Sequence of chain 2.A:
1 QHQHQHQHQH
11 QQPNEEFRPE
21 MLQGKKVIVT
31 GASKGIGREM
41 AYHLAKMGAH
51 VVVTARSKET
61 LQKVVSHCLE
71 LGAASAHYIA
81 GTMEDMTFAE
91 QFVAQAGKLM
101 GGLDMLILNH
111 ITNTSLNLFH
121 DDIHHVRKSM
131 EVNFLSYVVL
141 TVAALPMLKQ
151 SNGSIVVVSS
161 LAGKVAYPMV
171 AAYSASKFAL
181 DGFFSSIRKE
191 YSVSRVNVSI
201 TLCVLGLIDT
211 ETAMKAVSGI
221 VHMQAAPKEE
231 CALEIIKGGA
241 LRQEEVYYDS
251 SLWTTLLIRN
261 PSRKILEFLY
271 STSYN

This small molecule binds to this protein.
Small molecule (SMILES): CC(C)(Oc1ccc(F)cc1Cl)C(=O)NC1[C@@H]2CC3C[C@H]1CC(S(C)(=O)=O)(C3)C2

Binding-site contacts:
Ligand atom C16 contacts residue TYR173 of chain 2.A at 3.8 Å (hydrophobic).
Ligand atom O1 contacts residue NAP1 of chain 2.D at 3.2 Å.
Ligand atom F1 contacts residue PRO168 of chain 2.A at 3.7 Å.
Ligand atom C5 contacts residue ILE111 of chain 2.A at 3.4 Å (hydrophobic).
Ligand atom C3 contacts residue ALA162 of chain 2.A at 3.8 Å (hydrophobic).
Ligand atom C1 contacts residue SER160 of chain 2.A at 4.0 Å.
Ligand atom O4 contacts residue THR212 of chain 2.A at 3.2 Å.
Ligand atom C1 contacts residue LEU205 of chain 2.A at 3.8 Å (hydrophobic).
Ligand atom C9 contacts residue TYR167 of chain 2.A at 3.8 Å (hydrophobic).
Ligand atom C20 contacts residue ALA213 of chain 2.A at 3.8 Å (hydrophobic).
Ligand atom O3 contacts residue LEU207 of chain 2.A at 3.9 Å.
Ligand atom C1 contacts residue LEU207 of chain 2.A at 3.5 Å (hydrophobic).
Ligand atom CL1 contacts residue TYR167 of chain 2.A at 4.0 Å.
Ligand atom C23 contacts residue THR114 of chain 2.A at 3.8 Å.
Ligand atom C21 contacts residue ALA213 of chain 2.A at 3.6 Å (hydrophobic).
Ligand atom C21 contacts residue NAP1 of chain 2.D at 3.9 Å.
Ligand atom C3 contacts residue SER160 of chain 2.A at 3.8 Å.
Ligand atom C1 contacts residue NAP1 of chain 2.D at 4.0 Å.
Ligand atom O4 contacts residue ALA213 of chain 2.A at 3.8 Å.
Ligand atom O4 contacts residue NAP1 of chain 2.D at 3.9 Å.
Ligand atom O1 contacts residue TYR173 of chain 2.A at 3.3 Å (h-bond).
Ligand atom C17 contacts residue VAL170 of chain 2.A at 3.7 Å (hydrophobic).
Ligand atom O2 contacts residue THR114 of chain 2.A at 3.0 Å.
Ligand atom C17 contacts residue LEU116 of chain 2.A at 3.8 Å (hydrophobic).
Ligand atom C1 contacts residue GLY206 of chain 2.A at 3.5 Å.
Ligand atom C19 contacts residue VAL217 of chain 2.A at 3.7 Å (hydrophobic).
Ligand atom C20 contacts residue LEU207 of chain 2.A at 4.0 Å (hydrophobic).
Ligand atom C18 contacts residue LEU116 of chain 2.A at 3.9 Å (hydrophobic).
Ligand atom C24 contacts residue TYR173 of chain 2.A at 3.7 Å (hydrophobic).
Ligand atom O2 contacts residue ILE111 of chain 2.A at 3.9 Å.
Ligand atom C3 contacts residue TYR167 of chain 2.A at 3.9 Å (hydrophobic).
Ligand atom C18 contacts residue ALA216 of chain 2.A at 3.7 Å (hydrophobic).
Ligand atom O1 contacts residue SER160 of chain 2.A at 2.7 Å (h-bond).
Ligand atom C23 contacts residue ALA216 of chain 2.A at 3.5 Å (hydrophobic).
Ligand atom C14 contacts residue SER160 of chain 2.A at 3.7 Å.
Ligand atom C14 contacts residue NAP1 of chain 2.D at 3.8 Å.
Ligand atom C20 contacts residue NAP1 of chain 2.D at 3.7 Å.
Ligand atom F1 contacts residue VAL221 of chain 2.A at 4.0 Å.
Ligand atom C8 contacts residue LEU116 of chain 2.A at 3.8 Å (hydrophobic).
Ligand atom C5 contacts residue NAP1 of chain 2.D at 3.7 Å.